Binding-site contacts:
Ligand atom NAL contacts residue CO31 of chain 1.GC at 2.5 Å (h-bond).
Ligand atom OAF contacts residue LYS293 of chain 1.J at 3.0 Å (salt-bridge).
Ligand atom C contacts residue CO31 of chain 1.GC at 3.8 Å.
Ligand atom OAF contacts residue ZN1 of chain 1.EC at 2.0 Å.
Ligand atom CAJ contacts residue GLY408 of chain 1.J at 3.5 Å.
Ligand atom OAE contacts residue GLY408 of chain 1.J at 3.4 Å (h-bond).
Ligand atom O contacts residue ASP378 of chain 1.J at 2.9 Å (salt-bridge).
Ligand atom O contacts residue ASP298 of chain 1.J at 2.9 Å (salt-bridge).
Ligand atom OAF contacts residue CO31 of chain 1.GC at 2.4 Å (h-bond).
Ligand atom CAP contacts residue GLY408 of chain 1.J at 3.6 Å.
Ligand atom OAF contacts residue ZN1 of chain 1.FC at 2.2 Å.
Ligand atom C contacts residue ASP378 of chain 1.J at 3.1 Å.
Ligand atom O contacts residue LYS305 of chain 1.J at 2.9 Å (salt-bridge).
Ligand atom O contacts residue ZN1 of chain 1.EC at 3.6 Å.
Ligand atom CAQ contacts residue LEU406 of chain 1.J at 3.6 Å (hydrophobic).
Ligand atom CAJ contacts residue LEU406 of chain 1.J at 3.3 Å (hydrophobic).
Ligand atom OAF contacts residue ASP298 of chain 1.J at 3.4 Å (salt-bridge).
Ligand atom NAL contacts residue LEU406 of chain 1.J at 3.0 Å (h-bond).
Ligand atom BRG contacts residue MET311 of chain 1.J at 3.5 Å.
Ligand atom OAF contacts residue ASP378 of chain 1.J at 3.0 Å (salt-bridge).
Ligand atom C contacts residue ZN1 of chain 1.FC at 2.8 Å.
Ligand atom CAJ contacts residue THR407 of chain 1.J at 3.7 Å.
Ligand atom C contacts residue LEU406 of chain 1.J at 3.5 Å (hydrophobic).
Ligand atom CA contacts residue LEU406 of chain 1.J at 3.1 Å (hydrophobic).
Ligand atom CAI contacts residue GLY408 of chain 1.J at 3.6 Å.
Ligand atom OAE contacts residue THR407 of chain 1.J at 3.6 Å.
Ligand atom CAK contacts residue GLY408 of chain 1.J at 3.7 Å.
Ligand atom CAH contacts residue GLY408 of chain 1.J at 3.6 Å.
Ligand atom C contacts residue ASP298 of chain 1.J at 3.8 Å.
Ligand atom NAL contacts residue ZN1 of chain 1.EC at 3.0 Å.
Ligand atom O contacts residue ZN1 of chain 1.FC at 2.1 Å.
Ligand atom CAH contacts residue ALA496 of chain 1.J at 3.8 Å (hydrophobic).
Ligand atom CAQ contacts residue GLY408 of chain 1.J at 3.5 Å.
Ligand atom NAL contacts residue ASP378 of chain 1.J at 3.2 Å (salt-bridge).
Ligand atom OAF contacts residue GLU380 of chain 1.J at 2.6 Å (salt-bridge).
Ligand atom C contacts residue ZN1 of chain 1.EC at 3.6 Å.
Ligand atom NAL contacts residue ZN1 of chain 1.FC at 2.9 Å.
Ligand atom BRG contacts residue PHE317 of chain 1.J at 3.9 Å.
Ligand atom NAL contacts residue LYS293 of chain 1.J at 3.6 Å (salt-bridge).
Ligand atom CAJ contacts residue THR405 of chain 1.J at 3.9 Å.

A small-molecule ligand and the protein it binds are described below.
Small molecule (SMILES): CC(C)(C)C(=O)N[C@@H](C(=O)NO)c1ccc(Br)cc1

Sequence of chain 1.J:
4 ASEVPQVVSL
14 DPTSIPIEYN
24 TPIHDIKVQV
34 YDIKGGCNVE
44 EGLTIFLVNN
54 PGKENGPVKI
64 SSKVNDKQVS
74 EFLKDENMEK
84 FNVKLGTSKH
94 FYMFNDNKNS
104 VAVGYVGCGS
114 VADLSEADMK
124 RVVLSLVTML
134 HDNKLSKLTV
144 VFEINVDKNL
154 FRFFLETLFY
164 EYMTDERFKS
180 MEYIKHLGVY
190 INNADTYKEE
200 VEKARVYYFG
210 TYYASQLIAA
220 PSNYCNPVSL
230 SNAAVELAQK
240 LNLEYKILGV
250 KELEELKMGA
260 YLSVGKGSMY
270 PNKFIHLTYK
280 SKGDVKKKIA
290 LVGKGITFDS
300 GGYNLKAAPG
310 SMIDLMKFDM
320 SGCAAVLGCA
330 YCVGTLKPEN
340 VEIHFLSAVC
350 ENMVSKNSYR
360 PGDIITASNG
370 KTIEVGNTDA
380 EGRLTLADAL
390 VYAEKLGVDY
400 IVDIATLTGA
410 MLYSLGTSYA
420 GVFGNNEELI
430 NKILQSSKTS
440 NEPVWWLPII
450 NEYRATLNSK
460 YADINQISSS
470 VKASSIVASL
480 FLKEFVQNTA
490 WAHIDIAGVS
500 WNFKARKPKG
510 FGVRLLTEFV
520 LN